Sequence of chain 1.C:
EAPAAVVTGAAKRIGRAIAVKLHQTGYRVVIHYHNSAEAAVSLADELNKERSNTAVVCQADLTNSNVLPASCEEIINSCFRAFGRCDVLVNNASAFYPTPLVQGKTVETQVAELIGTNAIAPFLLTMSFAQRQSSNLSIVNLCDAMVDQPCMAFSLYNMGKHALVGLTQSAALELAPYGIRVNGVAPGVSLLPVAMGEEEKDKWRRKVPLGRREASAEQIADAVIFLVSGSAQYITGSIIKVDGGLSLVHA

The small molecule below binds the protein below.
Small molecule (SMILES): Nc1nc(N)c2c(-c3ccc(F)cc3)cnc-2[nH]1

Binding-site contacts:
Ligand atom N3 contacts residue NAP1 of chain 1.L at 2.8 Å (h-bond).
Ligand atom C4 contacts residue PHE117 of chain 1.C at 3.5 Å (hydrophobic).
Ligand atom CAH contacts residue ASP181 of chain 1.C at 4.0 Å.
Ligand atom C2 contacts residue NAP1 of chain 1.L at 3.4 Å.
Ligand atom N1 contacts residue PHE117 of chain 1.C at 3.8 Å.
Ligand atom NAB contacts residue ARG34 of chain 1.C at 3.7 Å.
Ligand atom FAC contacts residue TRP241 of chain 1.C at 3.5 Å.
Ligand atom NAA contacts residue NAP1 of chain 1.L at 3.1 Å (h-bond).
Ligand atom NAK contacts residue TYR194 of chain 1.C at 2.8 Å (h-bond).
Ligand atom C5 contacts residue PHE117 of chain 1.C at 3.8 Å (hydrophobic).
Ligand atom CAH contacts residue PHE117 of chain 1.C at 3.6 Å (hydrophobic).
Ligand atom CAF contacts residue PRO230 of chain 1.C at 3.8 Å (hydrophobic).
Ligand atom C4 contacts residue TYR194 of chain 1.C at 3.6 Å (hydrophobic).
Ligand atom CAO contacts residue PHE117 of chain 1.C at 3.9 Å (hydrophobic).
Ligand atom CAH contacts residue NAP1 of chain 1.L at 3.3 Å.
Ligand atom NAB contacts residue NAP1 of chain 1.L at 3.6 Å.
Ligand atom NAK contacts residue ASP181 of chain 1.C at 3.7 Å.
Ligand atom C2 contacts residue PHE117 of chain 1.C at 3.4 Å (hydrophobic).
Ligand atom C2 contacts residue SER115 of chain 1.C at 3.9 Å.
Ligand atom NAK contacts residue PHE117 of chain 1.C at 3.6 Å.
Ligand atom C5 contacts residue NAP1 of chain 1.L at 3.8 Å.
Ligand atom NAA contacts residue PHE117 of chain 1.C at 3.6 Å.
Ligand atom FAC contacts residue MET233 of chain 1.C at 3.4 Å.
Ligand atom C4 contacts residue NAP1 of chain 1.L at 3.7 Å.
Ligand atom C6 contacts residue PHE117 of chain 1.C at 3.7 Å (hydrophobic).
Ligand atom C6 contacts residue NAP1 of chain 1.L at 3.6 Å.
Ligand atom CAG contacts residue NAP1 of chain 1.L at 3.5 Å.
Ligand atom FAC contacts residue LEU229 of chain 1.C at 3.2 Å.
Ligand atom N1 contacts residue NAP1 of chain 1.L at 2.9 Å (h-bond).
Ligand atom N3 contacts residue TYR194 of chain 1.C at 3.7 Å.
Ligand atom CAL contacts residue LEU229 of chain 1.C at 3.9 Å (hydrophobic).
Ligand atom CAP contacts residue PHE117 of chain 1.C at 3.7 Å (hydrophobic).
Ligand atom CAD contacts residue PRO230 of chain 1.C at 3.5 Å (hydrophobic).
Ligand atom CAO contacts residue NAP1 of chain 1.L at 3.8 Å.
Ligand atom N3 contacts residue PHE117 of chain 1.C at 3.7 Å.
Ligand atom NAK contacts residue NAP1 of chain 1.L at 3.5 Å.
Ligand atom CAH contacts residue TYR194 of chain 1.C at 3.9 Å (hydrophobic).
Ligand atom NAA contacts residue SER115 of chain 1.C at 2.9 Å (h-bond).
Ligand atom CAF contacts residue PHE117 of chain 1.C at 3.4 Å (hydrophobic).
Ligand atom CAP contacts residue NAP1 of chain 1.L at 3.6 Å.